Binding-site contacts:
Ligand atom C8 contacts residue ASN196 of chain 1.D at 4.2 Å.
Ligand atom C4 contacts residue ASN196 of chain 1.D at 4.3 Å.
Ligand atom C5 contacts residue PHE66 of chain 1.D at 3.6 Å (hydrophobic).
Ligand atom C7 contacts residue ASN196 of chain 1.D at 3.0 Å.
Ligand atom O5 contacts residue ASN196 of chain 1.D at 2.4 Å (h-bond).
Ligand atom O7 contacts residue ASN196 of chain 1.D at 2.4 Å (h-bond).
Ligand atom C3 contacts residue PHE66 of chain 1.D at 4.2 Å (hydrophobic).
Ligand atom O5 contacts residue GLU262 of chain 1.D at 4.3 Å.
Ligand atom O6 contacts residue THR198 of chain 1.D at 4.3 Å.
Ligand atom O4 contacts residue PHE66 of chain 1.D at 4.5 Å.
Ligand atom N2 contacts residue ASN196 of chain 1.D at 2.8 Å (h-bond).
Ligand atom C6 contacts residue PHE66 of chain 1.D at 4.3 Å (hydrophobic).
Ligand atom C5 contacts residue ASN196 of chain 1.D at 3.7 Å.
Ligand atom C3 contacts residue ASN196 of chain 1.D at 3.8 Å.
Ligand atom C1 contacts residue ASN196 of chain 1.D at 1.4 Å.
Ligand atom C6 contacts residue GLU262 of chain 1.D at 4.2 Å.
Ligand atom C4 contacts residue PHE66 of chain 1.D at 4.4 Å (hydrophobic).
Ligand atom O6 contacts residue GLU262 of chain 1.D at 3.7 Å.
Ligand atom N2 contacts residue TRP520 of chain 1.C at 4.3 Å.
Ligand atom C8 contacts residue PHE639 of chain 1.C at 3.4 Å (hydrophobic).
Ligand atom C2 contacts residue ASN196 of chain 1.D at 2.5 Å.
Ligand atom O5 contacts residue PHE66 of chain 1.D at 4.1 Å.
Ligand atom C7 contacts residue TRP520 of chain 1.C at 3.7 Å (hydrophobic).
Ligand atom C8 contacts residue TRP520 of chain 1.C at 3.3 Å (hydrophobic).
Ligand atom O7 contacts residue TRP520 of chain 1.C at 3.6 Å.
Ligand atom C1 contacts residue PHE66 of chain 1.D at 4.0 Å (hydrophobic).

The small molecule below binds the protein below.
Small molecule (SMILES): CC(=O)N[C@@H]1[C@@H](O)[C@H](O)[C@@H](CO)O[C@H]1O

Sequence of chain 1.D:
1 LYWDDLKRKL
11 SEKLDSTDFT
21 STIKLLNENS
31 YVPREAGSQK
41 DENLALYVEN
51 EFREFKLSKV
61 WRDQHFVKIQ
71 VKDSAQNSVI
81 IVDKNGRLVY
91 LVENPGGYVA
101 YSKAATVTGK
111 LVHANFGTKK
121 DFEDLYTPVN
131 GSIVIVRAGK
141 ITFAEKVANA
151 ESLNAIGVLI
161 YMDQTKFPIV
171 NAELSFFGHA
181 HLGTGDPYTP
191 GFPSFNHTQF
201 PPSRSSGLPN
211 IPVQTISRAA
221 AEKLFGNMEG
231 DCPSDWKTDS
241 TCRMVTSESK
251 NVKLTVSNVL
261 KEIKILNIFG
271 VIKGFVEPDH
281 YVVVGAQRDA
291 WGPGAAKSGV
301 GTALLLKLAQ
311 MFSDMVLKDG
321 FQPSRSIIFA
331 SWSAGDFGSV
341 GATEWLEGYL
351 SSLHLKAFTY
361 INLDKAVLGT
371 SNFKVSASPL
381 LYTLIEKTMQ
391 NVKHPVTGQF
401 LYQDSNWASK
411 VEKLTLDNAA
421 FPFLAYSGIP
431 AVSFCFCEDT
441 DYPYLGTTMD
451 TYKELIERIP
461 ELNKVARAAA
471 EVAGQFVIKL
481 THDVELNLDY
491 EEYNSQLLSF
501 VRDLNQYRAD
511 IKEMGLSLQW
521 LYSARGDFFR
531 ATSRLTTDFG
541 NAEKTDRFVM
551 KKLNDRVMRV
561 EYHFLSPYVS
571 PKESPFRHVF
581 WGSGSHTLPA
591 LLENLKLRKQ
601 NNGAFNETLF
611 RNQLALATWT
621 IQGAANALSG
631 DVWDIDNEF

Sequence of chain 1.C:
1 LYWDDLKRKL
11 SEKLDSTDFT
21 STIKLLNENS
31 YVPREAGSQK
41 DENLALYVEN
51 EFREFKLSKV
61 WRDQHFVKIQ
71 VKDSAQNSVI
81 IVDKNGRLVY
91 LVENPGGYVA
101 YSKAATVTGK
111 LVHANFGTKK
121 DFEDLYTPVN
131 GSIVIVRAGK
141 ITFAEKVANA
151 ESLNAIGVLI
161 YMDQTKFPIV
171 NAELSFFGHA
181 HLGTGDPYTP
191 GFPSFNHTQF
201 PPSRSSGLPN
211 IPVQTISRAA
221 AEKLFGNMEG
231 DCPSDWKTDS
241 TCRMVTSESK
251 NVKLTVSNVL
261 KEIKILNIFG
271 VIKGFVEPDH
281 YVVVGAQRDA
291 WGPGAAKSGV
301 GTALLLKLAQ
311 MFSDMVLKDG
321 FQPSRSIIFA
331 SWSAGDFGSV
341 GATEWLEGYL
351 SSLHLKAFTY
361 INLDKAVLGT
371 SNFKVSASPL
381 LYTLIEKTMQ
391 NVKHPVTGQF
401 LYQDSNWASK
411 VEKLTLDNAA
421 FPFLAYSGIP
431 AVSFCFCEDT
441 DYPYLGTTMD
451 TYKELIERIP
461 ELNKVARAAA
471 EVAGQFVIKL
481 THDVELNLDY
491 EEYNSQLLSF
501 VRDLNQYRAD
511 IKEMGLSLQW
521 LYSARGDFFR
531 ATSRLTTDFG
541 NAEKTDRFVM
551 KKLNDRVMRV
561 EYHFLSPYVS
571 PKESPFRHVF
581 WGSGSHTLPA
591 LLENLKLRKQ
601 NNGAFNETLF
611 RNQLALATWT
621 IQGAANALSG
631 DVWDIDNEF